Binding-site contacts:
Ligand atom O1B contacts residue THR56 of chain 1.B at 3.3 Å.
Ligand atom N7 contacts residue ILE53 of chain 1.B at 3.5 Å.
Ligand atom O1B contacts residue MG1 of chain 1.N at 2.6 Å.
Ligand atom O1A contacts residue ARG203 of chain 1.B at 2.9 Å (salt-bridge).
Ligand atom O1A contacts residue GLU135 of chain 1.C at 3.7 Å.
Ligand atom O3A contacts residue ARG203 of chain 1.B at 3.1 Å (salt-bridge).
Ligand atom O2B contacts residue GLY54 of chain 1.B at 3.2 Å (h-bond).
Ligand atom O2A contacts residue GLY54 of chain 1.B at 3.3 Å.
Ligand atom O5' contacts residue ARG203 of chain 1.B at 3.3 Å (salt-bridge).
Ligand atom PB contacts residue LYS55 of chain 1.B at 3.3 Å.
Ligand atom O3B contacts residue LYS55 of chain 1.B at 2.6 Å (salt-bridge).
Ligand atom O2' contacts residue PRO17 of chain 1.B at 3.5 Å.
Ligand atom O3A contacts residue GLY52 of chain 1.B at 3.6 Å.
Ligand atom N7 contacts residue GLY54 of chain 1.B at 3.3 Å.
Ligand atom N1 contacts residue VAL24 of chain 1.B at 3.1 Å (h-bond).
Ligand atom N9 contacts residue MET202 of chain 1.B at 3.6 Å.
Ligand atom C8 contacts residue GLY54 of chain 1.B at 3.5 Å.
Ligand atom O2B contacts residue LYS55 of chain 1.B at 2.5 Å (salt-bridge).
Ligand atom O2A contacts residue LYS55 of chain 1.B at 3.2 Å (salt-bridge).
Ligand atom O3B contacts residue PRO51 of chain 1.B at 3.7 Å.
Ligand atom O1A contacts residue THR56 of chain 1.B at 3.4 Å.
Ligand atom O3G contacts residue LYS55 of chain 1.B at 3.0 Å (salt-bridge).
Ligand atom N6 contacts residue ILE23 of chain 1.B at 3.7 Å.
Ligand atom N1 contacts residue ILE23 of chain 1.B at 3.3 Å.
Ligand atom O2A contacts residue THR56 of chain 1.B at 3.6 Å.
Ligand atom PG contacts residue LYS55 of chain 1.B at 3.4 Å.
Ligand atom C3' contacts residue VAL12 of chain 1.B at 3.2 Å (hydrophobic).
Ligand atom O3G contacts residue ARG131 of chain 1.C at 3.5 Å (salt-bridge).
Ligand atom PA contacts residue ARG203 of chain 1.B at 3.3 Å.
Ligand atom S1G contacts residue ARG160 of chain 1.C at 2.7 Å (salt-bridge).
Ligand atom O3' contacts residue VAL12 of chain 1.B at 2.5 Å (h-bond).
Ligand atom PG contacts residue MG1 of chain 1.N at 3.6 Å.
Ligand atom O2G contacts residue ARG160 of chain 1.C at 3.4 Å (salt-bridge).
Ligand atom O2G contacts residue MG1 of chain 1.N at 2.2 Å.
Ligand atom O3G contacts residue ASN145 of chain 1.B at 2.7 Å (h-bond).
Ligand atom S1G contacts residue PRO51 of chain 1.B at 3.6 Å.
Ligand atom O2A contacts residue THR57 of chain 1.B at 3.4 Å.
Ligand atom N6 contacts residue VAL24 of chain 1.B at 2.3 Å (h-bond).
Ligand atom O3B contacts residue GLY52 of chain 1.B at 3.0 Å (h-bond).
Ligand atom C6 contacts residue VAL24 of chain 1.B at 3.3 Å (hydrophobic).

Sequence of chain 1.C:
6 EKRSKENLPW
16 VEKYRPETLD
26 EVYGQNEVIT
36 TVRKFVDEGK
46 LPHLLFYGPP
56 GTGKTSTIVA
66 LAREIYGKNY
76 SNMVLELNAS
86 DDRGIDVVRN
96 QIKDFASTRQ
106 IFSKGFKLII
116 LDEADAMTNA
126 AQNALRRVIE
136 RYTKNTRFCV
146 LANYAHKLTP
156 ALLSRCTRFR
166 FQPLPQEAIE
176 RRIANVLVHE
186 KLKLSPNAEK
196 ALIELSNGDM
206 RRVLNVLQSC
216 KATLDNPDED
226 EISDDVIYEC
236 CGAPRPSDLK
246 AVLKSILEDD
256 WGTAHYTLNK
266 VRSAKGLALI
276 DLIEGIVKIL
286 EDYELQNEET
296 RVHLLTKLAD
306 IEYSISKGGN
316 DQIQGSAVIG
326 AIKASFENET

Sequence of chain 1.B:
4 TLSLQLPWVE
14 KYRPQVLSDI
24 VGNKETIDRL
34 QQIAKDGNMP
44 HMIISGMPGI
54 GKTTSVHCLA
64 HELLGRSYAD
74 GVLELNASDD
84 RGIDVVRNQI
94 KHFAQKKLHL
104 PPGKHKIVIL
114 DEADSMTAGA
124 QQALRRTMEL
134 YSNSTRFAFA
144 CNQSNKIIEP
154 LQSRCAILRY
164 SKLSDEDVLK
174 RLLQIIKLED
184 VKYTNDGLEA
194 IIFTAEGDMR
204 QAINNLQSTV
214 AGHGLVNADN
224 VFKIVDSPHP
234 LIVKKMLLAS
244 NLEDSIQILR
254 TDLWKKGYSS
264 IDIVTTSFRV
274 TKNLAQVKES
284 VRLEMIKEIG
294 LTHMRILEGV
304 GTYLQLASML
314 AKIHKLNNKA

A protein and the small-molecule ligand that binds it are described below.
Small molecule (SMILES): Nc1ncnc2c1ncn2[C@@H]1O[C@H](COP(=O)(O)OP(=O)(O)OP(O)(O)=S)[C@@H](O)[C@H]1O